Sequence of chain 1.A:
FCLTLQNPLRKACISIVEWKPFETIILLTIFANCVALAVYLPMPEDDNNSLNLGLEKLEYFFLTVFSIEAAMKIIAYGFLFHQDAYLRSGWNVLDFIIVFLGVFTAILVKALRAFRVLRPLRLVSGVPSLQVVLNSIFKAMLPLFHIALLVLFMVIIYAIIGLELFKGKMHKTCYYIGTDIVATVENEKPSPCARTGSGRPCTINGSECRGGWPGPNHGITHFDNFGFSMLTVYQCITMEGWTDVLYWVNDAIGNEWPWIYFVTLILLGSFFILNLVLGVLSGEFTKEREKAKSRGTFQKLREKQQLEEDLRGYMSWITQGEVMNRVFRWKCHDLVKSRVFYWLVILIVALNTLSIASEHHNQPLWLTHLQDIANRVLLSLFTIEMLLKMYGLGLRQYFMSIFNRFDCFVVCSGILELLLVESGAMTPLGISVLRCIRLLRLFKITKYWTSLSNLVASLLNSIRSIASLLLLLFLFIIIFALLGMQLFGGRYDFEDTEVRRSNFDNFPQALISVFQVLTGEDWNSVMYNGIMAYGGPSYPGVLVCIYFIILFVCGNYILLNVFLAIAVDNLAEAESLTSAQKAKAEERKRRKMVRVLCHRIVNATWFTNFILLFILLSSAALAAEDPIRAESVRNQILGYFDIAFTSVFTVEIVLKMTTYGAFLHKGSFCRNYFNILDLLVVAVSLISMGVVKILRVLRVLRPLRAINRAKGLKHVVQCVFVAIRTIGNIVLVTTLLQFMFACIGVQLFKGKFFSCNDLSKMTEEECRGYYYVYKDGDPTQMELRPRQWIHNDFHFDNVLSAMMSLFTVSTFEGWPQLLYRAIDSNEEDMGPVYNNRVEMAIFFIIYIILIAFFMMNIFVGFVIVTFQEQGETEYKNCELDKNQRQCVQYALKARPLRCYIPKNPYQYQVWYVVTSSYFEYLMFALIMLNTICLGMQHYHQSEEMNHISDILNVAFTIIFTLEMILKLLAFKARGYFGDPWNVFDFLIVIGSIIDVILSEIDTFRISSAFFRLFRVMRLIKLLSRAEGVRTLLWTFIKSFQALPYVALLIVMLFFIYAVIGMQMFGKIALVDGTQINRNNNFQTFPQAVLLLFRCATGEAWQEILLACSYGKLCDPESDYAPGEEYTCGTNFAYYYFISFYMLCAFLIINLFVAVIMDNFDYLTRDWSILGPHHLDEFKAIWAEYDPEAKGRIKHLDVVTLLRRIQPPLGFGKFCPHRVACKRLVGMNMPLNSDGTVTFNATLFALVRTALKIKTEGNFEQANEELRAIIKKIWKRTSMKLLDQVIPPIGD

This small molecule binds to this protein.
Small molecule (SMILES): CC(=O)N[C@@H]1[C@@H](O)[C@H](O)[C@@H](CO)O[C@H]1O

Binding-site contacts:
Ligand atom C2 contacts residue ASN257 of chain 1.A at 2.6 Å.
Ligand atom C5 contacts residue ASN257 of chain 1.A at 3.7 Å.
Ligand atom C1 contacts residue ASN257 of chain 1.A at 1.5 Å.
Ligand atom O5 contacts residue ASN257 of chain 1.A at 2.3 Å (h-bond).
Ligand atom C7 contacts residue ASN257 of chain 1.A at 3.8 Å.
Ligand atom C3 contacts residue ASN257 of chain 1.A at 3.9 Å.
Ligand atom C4 contacts residue ASN257 of chain 1.A at 4.3 Å.
Ligand atom O7 contacts residue ASN257 of chain 1.A at 3.6 Å.
Ligand atom N2 contacts residue ASN257 of chain 1.A at 3.1 Å (h-bond).
Ligand atom C8 contacts residue ASN257 of chain 1.A at 4.3 Å.